Binding-site contacts:
Ligand atom O4 contacts residue ASP300 of chain 1.E at 3.3 Å (salt-bridge).
Ligand atom O4 contacts residue CYS120 of chain 1.E at 3.5 Å.
Ligand atom C6 contacts residue GLY90 of chain 1.E at 4.3 Å.
Ligand atom C6 contacts residue TRP302 of chain 1.E at 3.0 Å (hydrophobic).
Ligand atom O5 contacts residue TRP302 of chain 1.E at 3.6 Å.
Ligand atom O6 contacts residue TRP302 of chain 1.E at 2.8 Å (h-bond).
Ligand atom C6 contacts residue LEU301 of chain 1.E at 2.9 Å (hydrophobic).
Ligand atom C6 contacts residue CYS88 of chain 1.E at 4.0 Å (hydrophobic).
Ligand atom C5 contacts residue CYS120 of chain 1.E at 4.1 Å (hydrophobic).
Ligand atom C4 contacts residue CYS120 of chain 1.E at 4.4 Å (hydrophobic).
Ligand atom C5 contacts residue TRP302 of chain 1.E at 3.8 Å (hydrophobic).
Ligand atom O4 contacts residue LEU301 of chain 1.E at 4.0 Å.
Ligand atom O6 contacts residue ILE119 of chain 1.E at 3.9 Å.
Ligand atom O4 contacts residue ILE119 of chain 1.E at 4.1 Å.
Ligand atom O2 contacts residue GLY107 of chain 1.E at 3.0 Å (h-bond).
Ligand atom C6 contacts residue GLY89 of chain 1.E at 3.8 Å.
Ligand atom O6 contacts residue GLY89 of chain 1.E at 3.4 Å.
Ligand atom O6 contacts residue GLY90 of chain 1.E at 3.3 Å (h-bond).
Ligand atom C6 contacts residue ILE119 of chain 1.E at 3.4 Å (hydrophobic).
Ligand atom C6 contacts residue CYS120 of chain 1.E at 3.8 Å (hydrophobic).
Ligand atom O6 contacts residue LEU301 of chain 1.E at 3.9 Å.
Ligand atom C1 contacts residue TRP302 of chain 1.E at 4.2 Å (hydrophobic).
Ligand atom O6 contacts residue CYS88 of chain 1.E at 4.5 Å.
Ligand atom C2 contacts residue GLY107 of chain 1.E at 4.4 Å.
Ligand atom C5 contacts residue LEU301 of chain 1.E at 4.0 Å (hydrophobic).
Ligand atom O6 contacts residue PHE57 of chain 1.E at 4.3 Å.
Ligand atom C6 contacts residue ASP300 of chain 1.E at 4.3 Å.

Sequence of chain 1.E:
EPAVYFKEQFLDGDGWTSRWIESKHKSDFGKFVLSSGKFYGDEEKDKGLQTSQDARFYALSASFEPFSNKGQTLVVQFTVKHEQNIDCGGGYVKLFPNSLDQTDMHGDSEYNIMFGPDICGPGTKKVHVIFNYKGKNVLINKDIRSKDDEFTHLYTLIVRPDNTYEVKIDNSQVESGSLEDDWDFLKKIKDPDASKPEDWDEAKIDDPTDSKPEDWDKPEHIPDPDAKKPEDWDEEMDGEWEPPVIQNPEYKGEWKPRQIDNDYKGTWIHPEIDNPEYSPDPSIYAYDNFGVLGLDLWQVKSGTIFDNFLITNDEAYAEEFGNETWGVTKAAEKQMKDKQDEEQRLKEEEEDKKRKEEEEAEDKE

The small molecule below binds the protein below.
Small molecule (SMILES): OC[C@H]1O[C@@H](O[C@@H]2[C@H](O)[C@@H](O[C@@H]3[C@@H](O[C@H]4[C@@H](O)[C@H](O)[C@@H](CO)O[C@@H]4O)O[C@H](CO)[C@@H](O)[C@@H]3O)O[C@H](CO)[C@H]2O)[C@H](O)[C@@H](O)[C@@H]1O